Sequence of chain 1.C:
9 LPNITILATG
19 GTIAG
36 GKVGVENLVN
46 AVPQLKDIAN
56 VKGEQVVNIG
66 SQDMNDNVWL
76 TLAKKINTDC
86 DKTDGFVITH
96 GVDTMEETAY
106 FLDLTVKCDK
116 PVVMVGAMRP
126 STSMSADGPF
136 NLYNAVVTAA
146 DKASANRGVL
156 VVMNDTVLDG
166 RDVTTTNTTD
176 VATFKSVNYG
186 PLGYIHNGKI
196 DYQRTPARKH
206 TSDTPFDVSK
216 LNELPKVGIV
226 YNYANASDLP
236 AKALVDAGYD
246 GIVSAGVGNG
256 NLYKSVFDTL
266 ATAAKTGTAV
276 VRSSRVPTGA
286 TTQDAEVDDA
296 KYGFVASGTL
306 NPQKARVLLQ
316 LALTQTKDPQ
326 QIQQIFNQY

Binding-site contacts:
Ligand atom ND2 contacts residue MET123 of chain 1.C at 3.9 Å.
Ligand atom O contacts residue GLY96 of chain 1.C at 3.3 Å.
Ligand atom CG contacts residue VAL97 of chain 1.C at 3.6 Å (hydrophobic).
Ligand atom CG contacts residue THR20 of chain 1.C at 2.7 Å.
Ligand atom CA contacts residue GLU291 of chain 1.A at 3.5 Å.
Ligand atom ND2 contacts residue ALA122 of chain 1.C at 2.9 Å (h-bond).
Ligand atom OXT contacts residue GLY96 of chain 1.C at 3.3 Å.
Ligand atom ND2 contacts residue THR20 of chain 1.C at 2.9 Å (h-bond).
Ligand atom N contacts residue GLN67 of chain 1.C at 2.9 Å (h-bond).
Ligand atom C contacts residue VAL97 of chain 1.C at 3.8 Å (hydrophobic).
Ligand atom O contacts residue VAL97 of chain 1.C at 3.2 Å (h-bond).
Ligand atom C contacts residue SER66 of chain 1.C at 3.5 Å.
Ligand atom C contacts residue GLY19 of chain 1.C at 4.2 Å.
Ligand atom CG contacts residue ALA122 of chain 1.C at 3.7 Å (hydrophobic).
Ligand atom N contacts residue GLU291 of chain 1.A at 2.8 Å (salt-bridge).
Ligand atom OXT contacts residue GLN67 of chain 1.C at 3.7 Å.
Ligand atom OXT contacts residue GLY19 of chain 1.C at 3.4 Å.
Ligand atom O contacts residue GLN67 of chain 1.C at 4.0 Å.
Ligand atom CB contacts residue GLU291 of chain 1.A at 3.7 Å.
Ligand atom C contacts residue ASP98 of chain 1.C at 3.9 Å.
Ligand atom CB contacts residue ASP98 of chain 1.C at 3.4 Å.
Ligand atom O contacts residue SER66 of chain 1.C at 2.6 Å (h-bond).
Ligand atom CA contacts residue GLN67 of chain 1.C at 3.9 Å.
Ligand atom OXT contacts residue THR20 of chain 1.C at 4.0 Å.
Ligand atom C contacts residue GLY96 of chain 1.C at 3.5 Å.
Ligand atom OXT contacts residue GLY65 of chain 1.C at 3.4 Å.
Ligand atom OD1 contacts residue THR20 of chain 1.C at 3.1 Å (h-bond).
Ligand atom O contacts residue ASP98 of chain 1.C at 3.0 Å (salt-bridge).
Ligand atom N contacts residue ASP98 of chain 1.C at 2.9 Å (salt-bridge).
Ligand atom OD1 contacts residue ALA122 of chain 1.C at 3.6 Å.
Ligand atom OXT contacts residue SER66 of chain 1.C at 2.7 Å (h-bond).
Ligand atom CA contacts residue ASP98 of chain 1.C at 3.9 Å.
Ligand atom CA contacts residue THR20 of chain 1.C at 3.3 Å.
Ligand atom C contacts residue GLN67 of chain 1.C at 3.7 Å.
Ligand atom OD1 contacts residue GLY19 of chain 1.C at 4.0 Å.
Ligand atom OD1 contacts residue VAL97 of chain 1.C at 3.0 Å (h-bond).
Ligand atom ND2 contacts residue VAL97 of chain 1.C at 3.7 Å.
Ligand atom OD1 contacts residue GLY96 of chain 1.C at 3.4 Å.
Ligand atom N contacts residue ASN256 of chain 1.A at 3.6 Å (h-bond).
Ligand atom CB contacts residue THR20 of chain 1.C at 3.1 Å.

Sequence of chain 1.A:
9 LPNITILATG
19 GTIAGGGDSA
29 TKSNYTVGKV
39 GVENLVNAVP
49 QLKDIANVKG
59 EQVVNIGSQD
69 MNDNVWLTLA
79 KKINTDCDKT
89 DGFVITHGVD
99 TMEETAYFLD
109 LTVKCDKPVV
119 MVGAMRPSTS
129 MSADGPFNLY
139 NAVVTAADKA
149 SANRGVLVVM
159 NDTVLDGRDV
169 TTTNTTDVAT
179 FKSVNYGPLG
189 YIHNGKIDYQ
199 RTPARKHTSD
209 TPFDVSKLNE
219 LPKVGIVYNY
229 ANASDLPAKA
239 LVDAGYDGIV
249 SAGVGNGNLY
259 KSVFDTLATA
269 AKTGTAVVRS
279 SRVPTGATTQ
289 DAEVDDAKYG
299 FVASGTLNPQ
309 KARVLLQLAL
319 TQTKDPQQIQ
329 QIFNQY

A small-molecule ligand and the protein it binds are described below.
Small molecule (SMILES): NC(=O)C[C@H](N)C(=O)O